This small molecule binds to this protein.
Small molecule (SMILES): N[C@@H](CCC(=O)O)C(=O)O

Binding-site contacts:
Ligand atom OE1 contacts residue GLU738 of chain 1.C at 3.3 Å.
Ligand atom CB contacts residue TYR488 of chain 1.C at 3.5 Å (hydrophobic).
Ligand atom CG contacts residue THR690 of chain 1.C at 4.2 Å.
Ligand atom N contacts residue PRO516 of chain 1.C at 3.6 Å.
Ligand atom CA contacts residue TYR488 of chain 1.C at 3.8 Å (hydrophobic).
Ligand atom OE1 contacts residue MET737 of chain 1.C at 4.2 Å.
Ligand atom N contacts residue GLU738 of chain 1.C at 3.8 Å.
Ligand atom OXT contacts residue ALA689 of chain 1.C at 3.3 Å.
Ligand atom OE2 contacts residue GLU738 of chain 1.C at 2.9 Å (salt-bridge).
Ligand atom O contacts residue PRO516 of chain 1.C at 3.7 Å.
Ligand atom CB contacts residue GLU738 of chain 1.C at 4.0 Å.
Ligand atom O contacts residue ARG523 of chain 1.C at 3.4 Å (salt-bridge).
Ligand atom C contacts residue ALA518 of chain 1.C at 3.9 Å (hydrophobic).
Ligand atom C contacts residue PRO516 of chain 1.C at 3.9 Å (hydrophobic).
Ligand atom CG contacts residue ALA689 of chain 1.C at 4.3 Å (hydrophobic).
Ligand atom OXT contacts residue ARG523 of chain 1.C at 2.4 Å (salt-bridge).
Ligand atom CD contacts residue THR690 of chain 1.C at 3.1 Å.
Ligand atom CD contacts residue VAL685 of chain 1.C at 4.3 Å (hydrophobic).
Ligand atom OXT contacts residue ALA518 of chain 1.C at 3.4 Å.
Ligand atom C contacts residue ARG523 of chain 1.C at 3.3 Å.
Ligand atom CG contacts residue TYR488 of chain 1.C at 3.7 Å (hydrophobic).
Ligand atom CA contacts residue PRO516 of chain 1.C at 4.1 Å (hydrophobic).
Ligand atom O contacts residue ALA518 of chain 1.C at 4.0 Å.
Ligand atom OE2 contacts residue ALA689 of chain 1.C at 4.1 Å.
Ligand atom OXT contacts residue GLU738 of chain 1.C at 4.3 Å.
Ligand atom N contacts residue TYR488 of chain 1.C at 3.2 Å.
Ligand atom O contacts residue LEU517 of chain 1.C at 3.9 Å.
Ligand atom C contacts residue GLU738 of chain 1.C at 4.2 Å.
Ligand atom O contacts residue TYR488 of chain 1.C at 3.3 Å.
Ligand atom CB contacts residue ALA689 of chain 1.C at 3.5 Å (hydrophobic).
Ligand atom CB contacts residue GLY688 of chain 1.C at 3.9 Å.
Ligand atom CD contacts residue GLU738 of chain 1.C at 3.3 Å.
Ligand atom OE2 contacts residue THR690 of chain 1.C at 2.5 Å (h-bond).
Ligand atom C contacts residue TYR488 of chain 1.C at 3.8 Å (hydrophobic).
Ligand atom CA contacts residue GLU738 of chain 1.C at 3.2 Å.
Ligand atom C contacts residue ALA689 of chain 1.C at 4.3 Å (hydrophobic).
Ligand atom CG contacts residue GLU738 of chain 1.C at 4.1 Å.
Ligand atom CG contacts residue VAL685 of chain 1.C at 3.6 Å (hydrophobic).
Ligand atom OE1 contacts residue ASN721 of chain 1.C at 4.0 Å.
Ligand atom OE1 contacts residue THR690 of chain 1.C at 3.4 Å (h-bond).

Sequence of chain 1.C:
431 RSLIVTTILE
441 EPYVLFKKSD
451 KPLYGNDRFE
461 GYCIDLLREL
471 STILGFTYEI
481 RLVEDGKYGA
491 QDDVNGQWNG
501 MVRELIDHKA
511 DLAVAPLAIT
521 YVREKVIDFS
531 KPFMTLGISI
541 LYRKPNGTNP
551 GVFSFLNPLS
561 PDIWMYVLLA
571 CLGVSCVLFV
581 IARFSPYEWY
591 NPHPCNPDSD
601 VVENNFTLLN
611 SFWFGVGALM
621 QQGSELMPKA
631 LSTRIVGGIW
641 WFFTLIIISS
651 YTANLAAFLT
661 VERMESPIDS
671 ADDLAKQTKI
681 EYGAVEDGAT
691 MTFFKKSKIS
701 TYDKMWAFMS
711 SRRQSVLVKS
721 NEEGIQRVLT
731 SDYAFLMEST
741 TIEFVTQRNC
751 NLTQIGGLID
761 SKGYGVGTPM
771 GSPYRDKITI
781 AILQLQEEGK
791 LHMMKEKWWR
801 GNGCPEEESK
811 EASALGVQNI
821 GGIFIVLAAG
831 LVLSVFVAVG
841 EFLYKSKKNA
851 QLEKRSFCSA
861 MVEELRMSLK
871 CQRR